A small-molecule ligand and the protein it binds are described below.
Small molecule (SMILES): CC(=O)N[C@H]1[C@H](O[C@H]2[C@H](O)[C@@H](NC(C)=O)CO[C@@H]2CO)O[C@H](CO)[C@@H](O)[C@@H]1O

Binding-site contacts:
Ligand atom C1 contacts residue ASN1110 of chain 1.B at 1.4 Å.
Ligand atom O5 contacts residue ASN1110 of chain 1.B at 2.3 Å (h-bond).
Ligand atom C7 contacts residue ASN1110 of chain 1.B at 3.7 Å.
Ligand atom N2 contacts residue ASN1110 of chain 1.B at 2.9 Å (h-bond).
Ligand atom O6 contacts residue ASN1110 of chain 1.B at 4.5 Å.
Ligand atom C2 contacts residue ASN1110 of chain 1.B at 2.5 Å.
Ligand atom O7 contacts residue ASN1110 of chain 1.B at 4.1 Å.
Ligand atom C4 contacts residue ASN1110 of chain 1.B at 4.2 Å.
Ligand atom C5 contacts residue ASN1110 of chain 1.B at 3.6 Å.
Ligand atom C3 contacts residue ASN1110 of chain 1.B at 3.8 Å.

Sequence of chain 1.B:
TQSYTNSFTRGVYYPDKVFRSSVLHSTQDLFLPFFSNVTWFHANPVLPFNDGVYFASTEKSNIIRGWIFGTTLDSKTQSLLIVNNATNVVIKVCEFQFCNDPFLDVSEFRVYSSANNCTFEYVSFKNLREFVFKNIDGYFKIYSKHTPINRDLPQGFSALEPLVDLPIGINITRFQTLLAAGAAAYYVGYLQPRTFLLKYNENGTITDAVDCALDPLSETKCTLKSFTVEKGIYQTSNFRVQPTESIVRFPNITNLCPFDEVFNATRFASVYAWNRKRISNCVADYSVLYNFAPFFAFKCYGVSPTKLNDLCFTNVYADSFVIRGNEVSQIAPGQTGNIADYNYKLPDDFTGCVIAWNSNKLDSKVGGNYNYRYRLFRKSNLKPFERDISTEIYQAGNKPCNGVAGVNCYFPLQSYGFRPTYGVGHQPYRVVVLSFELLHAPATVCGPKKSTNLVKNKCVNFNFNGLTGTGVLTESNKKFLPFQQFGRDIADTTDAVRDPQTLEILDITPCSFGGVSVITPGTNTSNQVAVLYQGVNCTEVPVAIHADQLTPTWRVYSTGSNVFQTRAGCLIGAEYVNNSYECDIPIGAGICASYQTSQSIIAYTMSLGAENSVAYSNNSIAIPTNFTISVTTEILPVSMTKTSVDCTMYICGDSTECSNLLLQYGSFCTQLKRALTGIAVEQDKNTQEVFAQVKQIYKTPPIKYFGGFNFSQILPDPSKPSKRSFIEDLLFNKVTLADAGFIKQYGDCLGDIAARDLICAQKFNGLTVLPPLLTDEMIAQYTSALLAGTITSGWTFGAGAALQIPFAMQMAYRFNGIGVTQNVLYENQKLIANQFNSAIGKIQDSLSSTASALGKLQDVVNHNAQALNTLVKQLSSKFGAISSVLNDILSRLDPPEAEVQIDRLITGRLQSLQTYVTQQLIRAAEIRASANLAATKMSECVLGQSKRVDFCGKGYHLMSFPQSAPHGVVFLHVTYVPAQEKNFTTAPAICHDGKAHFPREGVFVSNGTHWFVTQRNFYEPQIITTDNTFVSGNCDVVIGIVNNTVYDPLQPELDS